Sequence of chain 36.C:
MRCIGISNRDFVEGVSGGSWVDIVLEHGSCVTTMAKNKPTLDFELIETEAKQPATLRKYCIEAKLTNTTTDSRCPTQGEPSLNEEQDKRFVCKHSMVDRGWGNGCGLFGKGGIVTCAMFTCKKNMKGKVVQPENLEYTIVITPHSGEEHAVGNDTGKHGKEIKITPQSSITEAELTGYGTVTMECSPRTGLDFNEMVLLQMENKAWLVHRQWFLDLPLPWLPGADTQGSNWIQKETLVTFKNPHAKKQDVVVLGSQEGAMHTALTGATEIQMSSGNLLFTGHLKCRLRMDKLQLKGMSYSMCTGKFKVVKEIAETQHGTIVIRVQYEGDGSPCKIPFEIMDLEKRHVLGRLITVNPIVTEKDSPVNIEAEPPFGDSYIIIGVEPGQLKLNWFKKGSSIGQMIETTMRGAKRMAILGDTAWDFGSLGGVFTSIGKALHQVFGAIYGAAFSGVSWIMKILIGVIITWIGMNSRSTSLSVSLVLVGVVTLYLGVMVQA

Binding-site contacts:
Ligand atom O4 contacts residue ASP66 of chain 36.I at 2.7 Å (salt-bridge).
Ligand atom C4 contacts residue GLN65 of chain 36.I at 3.3 Å.
Ligand atom C5 contacts residue ASN67 of chain 36.C at 3.7 Å.
Ligand atom C3 contacts residue GLN65 of chain 36.I at 4.0 Å.
Ligand atom C7 contacts residue ASN67 of chain 36.C at 3.7 Å.
Ligand atom C8 contacts residue PHE90 of chain 36.C at 3.7 Å (hydrophobic).
Ligand atom C5 contacts residue GLN65 of chain 36.I at 3.7 Å.
Ligand atom O6 contacts residue ASN67 of chain 36.C at 4.0 Å.
Ligand atom O7 contacts residue ASN67 of chain 36.C at 4.1 Å.
Ligand atom O6 contacts residue GLN65 of chain 36.I at 2.5 Å (h-bond).
Ligand atom O3 contacts residue GLN65 of chain 36.I at 3.6 Å.
Ligand atom N2 contacts residue ASN67 of chain 36.C at 2.9 Å (h-bond).
Ligand atom C4 contacts residue ASP66 of chain 36.I at 4.0 Å.
Ligand atom O6 contacts residue TYR60 of chain 36.I at 4.2 Å.
Ligand atom C2 contacts residue GLN65 of chain 36.I at 4.4 Å.
Ligand atom O4 contacts residue GLN65 of chain 36.I at 3.6 Å.
Ligand atom C7 contacts residue PHE90 of chain 36.C at 4.4 Å (hydrophobic).
Ligand atom C1 contacts residue ASN67 of chain 36.C at 1.4 Å.
Ligand atom O5 contacts residue GLN65 of chain 36.I at 3.7 Å.
Ligand atom O5 contacts residue ASN67 of chain 36.C at 2.4 Å (h-bond).
Ligand atom C2 contacts residue ASN67 of chain 36.C at 2.4 Å.
Ligand atom C3 contacts residue ASN67 of chain 36.C at 3.8 Å.
Ligand atom C4 contacts residue ASN67 of chain 36.C at 4.2 Å.
Ligand atom C6 contacts residue GLN65 of chain 36.I at 3.5 Å.

A small-molecule ligand and the protein it binds are described below.
Small molecule (SMILES): CC(=O)N[C@@H]1[C@@H](O)[C@H](O)[C@@H](CO)O[C@H]1O

Sequence of chain 36.I:
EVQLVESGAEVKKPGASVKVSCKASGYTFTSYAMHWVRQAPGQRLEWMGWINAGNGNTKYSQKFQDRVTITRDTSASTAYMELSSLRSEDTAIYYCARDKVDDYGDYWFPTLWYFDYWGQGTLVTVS